Sequence of chain 3.A:
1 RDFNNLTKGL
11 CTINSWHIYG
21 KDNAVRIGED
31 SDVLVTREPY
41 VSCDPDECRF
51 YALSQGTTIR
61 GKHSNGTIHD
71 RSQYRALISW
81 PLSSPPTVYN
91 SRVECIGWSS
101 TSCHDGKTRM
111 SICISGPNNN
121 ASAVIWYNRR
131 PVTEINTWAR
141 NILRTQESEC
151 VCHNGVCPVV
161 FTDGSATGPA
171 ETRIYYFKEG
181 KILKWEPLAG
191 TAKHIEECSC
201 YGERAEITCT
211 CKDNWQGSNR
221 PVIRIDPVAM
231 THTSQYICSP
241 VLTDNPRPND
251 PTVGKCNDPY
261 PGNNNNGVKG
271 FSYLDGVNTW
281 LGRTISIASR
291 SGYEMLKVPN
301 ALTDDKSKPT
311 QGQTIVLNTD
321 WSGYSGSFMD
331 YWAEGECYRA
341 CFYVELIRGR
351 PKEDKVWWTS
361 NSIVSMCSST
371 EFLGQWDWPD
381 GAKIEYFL

Binding-site contacts:
Ligand atom O3 contacts residue ARG283 of chain 1.A at 2.9 Å (salt-bridge).
Ligand atom C3 contacts residue GLY312 of chain 1.A at 3.1 Å.
Ligand atom C6 contacts residue PRO309 of chain 1.A at 3.7 Å (hydrophobic).
Ligand atom O3 contacts residue GLY312 of chain 1.A at 2.9 Å (h-bond).
Ligand atom C6 contacts residue GLN311 of chain 1.A at 3.6 Å.
Ligand atom O5 contacts residue GLN375 of chain 1.A at 3.4 Å (h-bond).
Ligand atom O5 contacts residue ASN120 of chain 3.A at 2.4 Å (h-bond).
Ligand atom O6 contacts residue GLN375 of chain 1.A at 3.3 Å.
Ligand atom O4 contacts residue ARG283 of chain 1.A at 3.6 Å.
Ligand atom O3 contacts residue GLN311 of chain 1.A at 3.4 Å.
Ligand atom O3 contacts residue ASN249 of chain 1.A at 2.7 Å (h-bond).
Ligand atom C6 contacts residue LYS308 of chain 1.A at 3.6 Å.
Ligand atom O6 contacts residue THR310 of chain 1.A at 3.6 Å.
Ligand atom O6 contacts residue ASP250 of chain 1.A at 2.6 Å (salt-bridge).
Ligand atom C6 contacts residue THR310 of chain 1.A at 3.6 Å.
Ligand atom O3 contacts residue ASP250 of chain 1.A at 2.9 Å (salt-bridge).
Ligand atom O5 contacts residue GLY374 of chain 1.A at 3.2 Å.
Ligand atom C5 contacts residue ARG283 of chain 1.A at 3.5 Å.
Ligand atom O6 contacts residue LYS308 of chain 1.A at 2.8 Å (salt-bridge).
Ligand atom O2 contacts residue GLY312 of chain 1.A at 3.1 Å.
Ligand atom O2 contacts residue LEU296 of chain 1.A at 3.4 Å.
Ligand atom C7 contacts residue ASN120 of chain 3.A at 3.5 Å.
Ligand atom O4 contacts residue ARG247 of chain 1.A at 3.1 Å (salt-bridge).
Ligand atom C2 contacts residue ASN120 of chain 3.A at 2.4 Å.
Ligand atom C6 contacts residue ASP250 of chain 1.A at 3.5 Å.
Ligand atom O3 contacts residue GLU294 of chain 1.A at 2.7 Å (salt-bridge).
Ligand atom O4 contacts residue ILE287 of chain 1.A at 3.3 Å.
Ligand atom C6 contacts residue ILE285 of chain 1.A at 3.5 Å (hydrophobic).
Ligand atom C6 contacts residue LEU373 of chain 1.A at 3.3 Å (hydrophobic).
Ligand atom O2 contacts residue ASN249 of chain 1.A at 3.1 Å (h-bond).
Ligand atom O5 contacts residue ASP250 of chain 1.A at 3.5 Å (salt-bridge).
Ligand atom O5 contacts residue ARG283 of chain 1.A at 3.1 Å (salt-bridge).
Ligand atom C3 contacts residue GLU294 of chain 1.A at 3.3 Å.
Ligand atom C5 contacts residue ASN120 of chain 3.A at 3.7 Å.
Ligand atom C8 contacts residue ASN119 of chain 3.A at 3.4 Å.
Ligand atom N2 contacts residue ASN120 of chain 3.A at 2.8 Å (h-bond).
Ligand atom O6 contacts residue ILE285 of chain 1.A at 2.8 Å (h-bond).
Ligand atom C4 contacts residue GLU294 of chain 1.A at 3.5 Å.
Ligand atom C1 contacts residue ASN120 of chain 3.A at 1.4 Å.
Ligand atom O4 contacts residue GLU294 of chain 1.A at 2.8 Å (salt-bridge).

Sequence of chain 1.A:
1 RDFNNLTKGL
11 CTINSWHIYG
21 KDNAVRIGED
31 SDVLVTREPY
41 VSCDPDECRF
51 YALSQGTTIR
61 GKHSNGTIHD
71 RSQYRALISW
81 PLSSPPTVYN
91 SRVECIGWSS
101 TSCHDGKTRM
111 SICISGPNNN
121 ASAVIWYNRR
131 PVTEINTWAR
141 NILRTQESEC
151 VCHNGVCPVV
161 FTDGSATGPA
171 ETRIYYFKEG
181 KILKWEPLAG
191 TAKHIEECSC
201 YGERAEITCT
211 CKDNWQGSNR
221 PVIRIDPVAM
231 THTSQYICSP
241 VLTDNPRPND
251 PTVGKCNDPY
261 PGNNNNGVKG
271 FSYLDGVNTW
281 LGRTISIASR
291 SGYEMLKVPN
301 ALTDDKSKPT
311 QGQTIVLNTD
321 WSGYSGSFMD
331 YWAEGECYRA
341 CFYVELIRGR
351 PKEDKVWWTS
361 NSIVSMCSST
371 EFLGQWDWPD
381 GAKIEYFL

This small molecule binds to this protein.
Small molecule (SMILES): CC(=O)N[C@H]1[C@H](O[C@H]2[C@H](O)[C@@H](NC(C)=O)CO[C@@H]2CO)O[C@H](CO)[C@@H](O[C@@H]2O[C@H](CO[C@H]3O[C@H](CO)[C@@H](O)[C@H](O)[C@@H]3O)[C@@H](O)[C@H](O[C@H]3O[C@H](CO)[C@@H](O)[C@H](O)[C@@H]3O[C@H]3O[C@H](CO)[C@@H](O)[C@H](O)[C@@H]3O[C@H]3O[C@H](CO)[C@@H](O)[C@H](O)[C@@H]3O)[C@@H]2O)[C@@H]1O